Binding-site contacts:
Ligand atom O5 contacts residue ASN65 of chain 1.B at 2.6 Å (h-bond).
Ligand atom C4 contacts residue ASN65 of chain 1.B at 4.4 Å.
Ligand atom C7 contacts residue ASN65 of chain 1.B at 4.0 Å.
Ligand atom C8 contacts residue THR67 of chain 1.B at 4.0 Å.
Ligand atom O6 contacts residue GLY62 of chain 1.B at 4.0 Å.
Ligand atom C3 contacts residue ASN65 of chain 1.B at 3.9 Å.
Ligand atom O6 contacts residue ALA80 of chain 1.B at 4.4 Å.
Ligand atom C5 contacts residue ASN65 of chain 1.B at 3.8 Å.
Ligand atom O6 contacts residue ARG63 of chain 1.B at 4.3 Å.
Ligand atom C1 contacts residue ASN65 of chain 1.B at 1.5 Å.
Ligand atom N2 contacts residue ASN65 of chain 1.B at 2.9 Å (h-bond).
Ligand atom C2 contacts residue ASN65 of chain 1.B at 2.6 Å.

A protein and the small-molecule ligand that binds it are described below.
Small molecule (SMILES): CC(=O)N[C@@H]1[C@@H](O)[C@H](O)[C@@H](CO)O[C@H]1O

Sequence of chain 1.B:
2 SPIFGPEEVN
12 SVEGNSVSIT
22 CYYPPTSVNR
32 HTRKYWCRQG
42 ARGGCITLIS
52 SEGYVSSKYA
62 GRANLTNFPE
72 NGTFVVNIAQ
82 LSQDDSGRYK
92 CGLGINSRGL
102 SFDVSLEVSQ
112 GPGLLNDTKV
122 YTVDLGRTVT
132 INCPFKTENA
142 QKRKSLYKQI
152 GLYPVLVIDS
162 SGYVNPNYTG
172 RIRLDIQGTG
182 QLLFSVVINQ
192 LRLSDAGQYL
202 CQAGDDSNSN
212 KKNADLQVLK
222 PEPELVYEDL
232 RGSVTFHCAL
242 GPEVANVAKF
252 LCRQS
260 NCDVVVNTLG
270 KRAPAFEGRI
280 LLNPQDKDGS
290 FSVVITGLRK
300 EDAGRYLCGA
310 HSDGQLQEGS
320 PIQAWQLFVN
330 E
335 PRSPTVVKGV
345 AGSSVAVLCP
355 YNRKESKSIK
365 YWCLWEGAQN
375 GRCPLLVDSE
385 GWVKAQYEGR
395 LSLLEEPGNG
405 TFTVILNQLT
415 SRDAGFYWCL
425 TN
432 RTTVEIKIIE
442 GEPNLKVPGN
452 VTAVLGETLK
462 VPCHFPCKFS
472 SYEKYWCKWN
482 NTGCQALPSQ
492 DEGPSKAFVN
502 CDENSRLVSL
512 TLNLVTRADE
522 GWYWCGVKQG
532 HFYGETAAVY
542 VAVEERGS